The small molecule below binds the protein below.
Small molecule (SMILES): Nc1nc(=O)c2ncn([C@@H]3O[C@H](CO[P](=O)(O)O[C@H]4[C@@H](O)[C@H](n5cnc6c(N)ncnc65)O[C@@H]4COP(=O)=O)[C@@H](O)[C@H]3O)c2[nH]1

Sequence of chain 1.A:
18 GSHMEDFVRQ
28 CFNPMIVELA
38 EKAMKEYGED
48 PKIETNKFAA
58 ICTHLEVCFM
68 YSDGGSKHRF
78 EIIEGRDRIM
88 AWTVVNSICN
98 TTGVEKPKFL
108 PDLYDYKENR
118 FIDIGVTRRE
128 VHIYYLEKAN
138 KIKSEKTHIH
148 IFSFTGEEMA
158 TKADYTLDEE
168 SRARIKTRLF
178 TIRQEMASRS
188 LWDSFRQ

Binding-site contacts:
Ligand atom OP2 contacts residue TYR44 of chain 1.A at 3.6 Å (h-bond).
Ligand atom C2' contacts residue RQA1 of chain 1.G at 3.2 Å.
Ligand atom N2 contacts residue LYS54 of chain 1.A at 3.9 Å.
Ligand atom C3' contacts residue RQA1 of chain 1.G at 2.6 Å.
Ligand atom C2 contacts residue RQA1 of chain 1.G at 3.9 Å.
Ligand atom N1 contacts residue RQA1 of chain 1.G at 3.6 Å.
Ligand atom N3 contacts residue RQA1 of chain 1.G at 3.9 Å.
Ligand atom N7 contacts residue TYR44 of chain 1.A at 4.1 Å.
Ligand atom N6 contacts residue GLU46 of chain 1.A at 3.1 Å (salt-bridge).
Ligand atom O5' contacts residue TYR44 of chain 1.A at 3.3 Å (h-bond).
Ligand atom P contacts residue TRP89 of chain 1.A at 4.0 Å.
Ligand atom C1' contacts residue TYR44 of chain 1.A at 3.5 Å (hydrophobic).
Ligand atom C2 contacts residue GLU46 of chain 1.A at 3.0 Å.
Ligand atom OP1 contacts residue GLU81 of chain 1.A at 3.3 Å (salt-bridge).
Ligand atom C8 contacts residue RQA1 of chain 1.G at 4.0 Å.
Ligand atom O2' contacts residue ALA57 of chain 1.A at 3.6 Å.
Ligand atom C4' contacts residue RQA1 of chain 1.G at 3.7 Å.
Ligand atom OP2 contacts residue LEU107 of chain 1.A at 3.9 Å.
Ligand atom O4' contacts residue TYR44 of chain 1.A at 3.3 Å.
Ligand atom N7 contacts residue RQA1 of chain 1.G at 3.7 Å.
Ligand atom C6 contacts residue RQA1 of chain 1.G at 3.5 Å.
Ligand atom C4 contacts residue TYR44 of chain 1.A at 3.8 Å (hydrophobic).
Ligand atom N9 contacts residue TYR44 of chain 1.A at 3.6 Å.
Ligand atom N1 contacts residue LYS54 of chain 1.A at 3.8 Å.
Ligand atom O2' contacts residue RQA1 of chain 1.G at 3.5 Å.
Ligand atom O6 contacts residue RQA1 of chain 1.G at 3.6 Å (h-bond).
Ligand atom C8 contacts residue TYR44 of chain 1.A at 3.7 Å (hydrophobic).
Ligand atom P contacts residue LEU107 of chain 1.A at 4.1 Å.
Ligand atom O3' contacts residue HIS61 of chain 1.A at 3.8 Å.
Ligand atom C6 contacts residue GLU46 of chain 1.A at 3.2 Å.
Ligand atom OP1 contacts residue LEU107 of chain 1.A at 3.3 Å (h-bond).
Ligand atom N1 contacts residue GLU46 of chain 1.A at 2.7 Å (salt-bridge).
Ligand atom C5' contacts residue HIS61 of chain 1.A at 3.7 Å.
Ligand atom O3' contacts residue RQA1 of chain 1.G at 1.5 Å (h-bond).
Ligand atom N3 contacts residue TYR44 of chain 1.A at 3.9 Å.
Ligand atom OP1 contacts residue PHE106 of chain 1.A at 3.5 Å.
Ligand atom OP1 contacts residue ASP109 of chain 1.A at 3.9 Å.
Ligand atom C5 contacts residue RQA1 of chain 1.G at 3.7 Å.
Ligand atom C5' contacts residue RQA1 of chain 1.G at 3.7 Å.
Ligand atom C5' contacts residue TYR44 of chain 1.A at 4.0 Å (hydrophobic).